Binding-site contacts:
Ligand atom O3 contacts residue SER170 of chain 2.A at 3.2 Å.
Ligand atom O4 contacts residue LYS391 of chain 2.A at 2.7 Å (salt-bridge).
Ligand atom O2 contacts residue ARG173 of chain 2.A at 2.8 Å (salt-bridge).
Ligand atom C10 contacts residue ILE327 of chain 2.A at 3.4 Å (hydrophobic).
Ligand atom O7 contacts residue ILE171 of chain 2.A at 2.8 Å (h-bond).
Ligand atom O4 contacts residue MET225 of chain 2.A at 3.6 Å (h-bond).
Ligand atom O4 contacts residue PRO226 of chain 2.A at 3.5 Å.
Ligand atom C27 contacts residue LEU437 of chain 2.A at 3.5 Å (hydrophobic).
Ligand atom O2 contacts residue ALA172 of chain 2.A at 3.6 Å.
Ligand atom O6 contacts residue GLU233 of chain 2.A at 3.1 Å (salt-bridge).
Ligand atom O1 contacts residue GLN190 of chain 2.A at 2.9 Å (h-bond).
Ligand atom O6 contacts residue MN1 of chain 2.B at 2.2 Å.
Ligand atom O5 contacts residue HIS191 of chain 2.A at 2.8 Å (h-bond).
Ligand atom O9 contacts residue PRO226 of chain 2.A at 3.3 Å (h-bond).
Ligand atom C1 contacts residue GLN190 of chain 2.A at 3.5 Å.
Ligand atom N2 contacts residue GLN190 of chain 2.A at 3.2 Å (h-bond).
Ligand atom O10 contacts residue GLU282 of chain 2.A at 3.5 Å.
Ligand atom O10 contacts residue ARG173 of chain 2.A at 2.9 Å (salt-bridge).
Ligand atom C11 contacts residue SER224 of chain 2.A at 3.5 Å.
Ligand atom O11 contacts residue MET283 of chain 2.A at 3.2 Å (h-bond).
Ligand atom O4 contacts residue HIS191 of chain 2.A at 3.5 Å (h-bond).
Ligand atom C25 contacts residue LEU439 of chain 2.A at 3.4 Å (hydrophobic).
Ligand atom C4 contacts residue ILE171 of chain 2.A at 3.4 Å (hydrophobic).
Ligand atom O3 contacts residue SER223 of chain 2.A at 3.4 Å (h-bond).
Ligand atom O6 contacts residue HIS191 of chain 2.A at 3.1 Å (h-bond).
Ligand atom O3 contacts residue K1 of chain 2.C at 3.0 Å.
Ligand atom C19 contacts residue ILE171 of chain 2.A at 3.4 Å (hydrophobic).
Ligand atom C12 contacts residue THR153 of chain 2.A at 3.3 Å.
Ligand atom O8 contacts residue GLN190 of chain 2.A at 2.9 Å (h-bond).
Ligand atom C2 contacts residue ALA172 of chain 2.A at 3.5 Å (hydrophobic).
Ligand atom C2 contacts residue ARG173 of chain 2.A at 3.5 Å.
Ligand atom C6 contacts residue ILE327 of chain 2.A at 3.5 Å (hydrophobic).
Ligand atom P1 contacts residue MN1 of chain 2.B at 3.4 Å.
Ligand atom O6 contacts residue K1 of chain 2.C at 2.8 Å.
Ligand atom O6 contacts residue ASN168 of chain 2.A at 2.9 Å (h-bond).
Ligand atom P1 contacts residue K1 of chain 2.C at 3.4 Å.
Ligand atom N2 contacts residue ILE171 of chain 2.A at 3.5 Å (h-bond).
Ligand atom O9 contacts residue MET225 of chain 2.A at 3.3 Å.
Ligand atom N4 contacts residue ILE171 of chain 2.A at 3.5 Å (h-bond).
Ligand atom P1 contacts residue HIS191 of chain 2.A at 3.5 Å.

A protein and the small-molecule ligand that binds it are described below.
Small molecule (SMILES): Cc1cc2c3c(c1C)C(C)(C)C[C@H]1C(C(=O)O)=C(c4ccccc4)[C@]4(C(=O)NC(=O)N=C4N2C[C@H](O)[C@H](O)[C@H](O)COP(=O)(O)O)N31

Sequence of chain 2.A:
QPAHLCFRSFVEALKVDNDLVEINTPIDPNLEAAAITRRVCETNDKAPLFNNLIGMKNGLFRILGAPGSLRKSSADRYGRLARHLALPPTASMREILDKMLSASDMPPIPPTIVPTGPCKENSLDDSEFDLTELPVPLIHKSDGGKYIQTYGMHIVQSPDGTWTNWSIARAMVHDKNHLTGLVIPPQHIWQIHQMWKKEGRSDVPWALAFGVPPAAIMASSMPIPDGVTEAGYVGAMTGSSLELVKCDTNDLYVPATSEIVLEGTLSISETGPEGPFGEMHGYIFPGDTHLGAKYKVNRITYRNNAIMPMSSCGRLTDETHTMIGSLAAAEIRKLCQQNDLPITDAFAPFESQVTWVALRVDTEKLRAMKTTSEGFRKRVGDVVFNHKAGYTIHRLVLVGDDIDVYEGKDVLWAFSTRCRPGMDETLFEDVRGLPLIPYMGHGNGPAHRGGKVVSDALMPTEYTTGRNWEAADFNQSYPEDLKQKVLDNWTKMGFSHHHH